This small molecule binds to this protein.
Small molecule (SMILES): CC(=O)N[C@@H]1[C@@H](O)[C@H](O)[C@@H](CO)O[C@H]1O

Sequence of chain 1.B:
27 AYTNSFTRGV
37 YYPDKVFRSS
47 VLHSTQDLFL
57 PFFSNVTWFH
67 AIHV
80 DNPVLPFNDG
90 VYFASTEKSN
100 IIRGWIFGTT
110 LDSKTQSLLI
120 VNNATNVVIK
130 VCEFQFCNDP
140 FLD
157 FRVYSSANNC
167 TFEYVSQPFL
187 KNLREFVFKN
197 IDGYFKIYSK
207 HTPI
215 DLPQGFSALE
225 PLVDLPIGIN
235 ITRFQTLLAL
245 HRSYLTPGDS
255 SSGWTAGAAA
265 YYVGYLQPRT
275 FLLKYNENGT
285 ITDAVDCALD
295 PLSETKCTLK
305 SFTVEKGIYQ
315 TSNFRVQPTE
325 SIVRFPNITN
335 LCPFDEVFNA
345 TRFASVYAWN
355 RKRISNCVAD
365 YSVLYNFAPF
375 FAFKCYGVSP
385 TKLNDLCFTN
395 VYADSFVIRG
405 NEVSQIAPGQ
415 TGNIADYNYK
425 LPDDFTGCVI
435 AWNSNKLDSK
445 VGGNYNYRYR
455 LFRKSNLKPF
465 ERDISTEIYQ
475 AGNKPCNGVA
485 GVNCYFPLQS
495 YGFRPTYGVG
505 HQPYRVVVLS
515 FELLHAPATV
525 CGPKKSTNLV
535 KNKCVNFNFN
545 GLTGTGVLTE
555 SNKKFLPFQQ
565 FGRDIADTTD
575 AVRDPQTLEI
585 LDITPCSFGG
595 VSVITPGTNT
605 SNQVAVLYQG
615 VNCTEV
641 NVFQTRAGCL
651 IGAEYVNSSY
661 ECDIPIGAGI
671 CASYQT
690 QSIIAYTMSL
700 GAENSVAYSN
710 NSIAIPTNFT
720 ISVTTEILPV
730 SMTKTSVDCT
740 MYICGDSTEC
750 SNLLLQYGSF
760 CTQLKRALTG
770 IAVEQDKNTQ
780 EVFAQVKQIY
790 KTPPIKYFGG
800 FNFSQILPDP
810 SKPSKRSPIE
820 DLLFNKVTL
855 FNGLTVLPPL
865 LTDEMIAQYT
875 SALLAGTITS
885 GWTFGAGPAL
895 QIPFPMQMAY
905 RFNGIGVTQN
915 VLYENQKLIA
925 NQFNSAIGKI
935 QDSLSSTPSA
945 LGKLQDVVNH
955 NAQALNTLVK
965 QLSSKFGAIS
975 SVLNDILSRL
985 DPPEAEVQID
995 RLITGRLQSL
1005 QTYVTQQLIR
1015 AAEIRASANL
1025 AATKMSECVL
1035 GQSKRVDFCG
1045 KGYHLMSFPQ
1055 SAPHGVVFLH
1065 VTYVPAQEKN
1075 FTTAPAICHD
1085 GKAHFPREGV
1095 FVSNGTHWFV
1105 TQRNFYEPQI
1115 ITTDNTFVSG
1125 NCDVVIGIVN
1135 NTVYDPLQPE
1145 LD

Binding-site contacts:
Ligand atom O3 contacts residue ASN282 of chain 1.B at 3.8 Å.
Ligand atom C5 contacts residue ASN282 of chain 1.B at 3.6 Å.
Ligand atom C3 contacts residue GLU281 of chain 1.B at 3.5 Å.
Ligand atom N2 contacts residue ASN280 of chain 1.B at 3.6 Å.
Ligand atom C4 contacts residue ASN282 of chain 1.B at 3.2 Å.
Ligand atom C8 contacts residue ASN280 of chain 1.B at 3.4 Å.
Ligand atom O4 contacts residue GLU281 of chain 1.B at 3.8 Å.
Ligand atom C4 contacts residue GLU281 of chain 1.B at 4.2 Å.
Ligand atom O3 contacts residue GLU281 of chain 1.B at 2.4 Å (salt-bridge).
Ligand atom C3 contacts residue ASN282 of chain 1.B at 3.2 Å.
Ligand atom O6 contacts residue ASN282 of chain 1.B at 4.3 Å.
Ligand atom O4 contacts residue ASN282 of chain 1.B at 2.5 Å (h-bond).
Ligand atom C7 contacts residue ASN280 of chain 1.B at 4.1 Å.